A small-molecule ligand and the protein it binds are described below.
Small molecule (SMILES): N#Cc1ccc(O[C@@H]2c3ccccc3C[C@H]2N2CCC[C@@H](N)C2)cc1

Sequence of chain 1.B:
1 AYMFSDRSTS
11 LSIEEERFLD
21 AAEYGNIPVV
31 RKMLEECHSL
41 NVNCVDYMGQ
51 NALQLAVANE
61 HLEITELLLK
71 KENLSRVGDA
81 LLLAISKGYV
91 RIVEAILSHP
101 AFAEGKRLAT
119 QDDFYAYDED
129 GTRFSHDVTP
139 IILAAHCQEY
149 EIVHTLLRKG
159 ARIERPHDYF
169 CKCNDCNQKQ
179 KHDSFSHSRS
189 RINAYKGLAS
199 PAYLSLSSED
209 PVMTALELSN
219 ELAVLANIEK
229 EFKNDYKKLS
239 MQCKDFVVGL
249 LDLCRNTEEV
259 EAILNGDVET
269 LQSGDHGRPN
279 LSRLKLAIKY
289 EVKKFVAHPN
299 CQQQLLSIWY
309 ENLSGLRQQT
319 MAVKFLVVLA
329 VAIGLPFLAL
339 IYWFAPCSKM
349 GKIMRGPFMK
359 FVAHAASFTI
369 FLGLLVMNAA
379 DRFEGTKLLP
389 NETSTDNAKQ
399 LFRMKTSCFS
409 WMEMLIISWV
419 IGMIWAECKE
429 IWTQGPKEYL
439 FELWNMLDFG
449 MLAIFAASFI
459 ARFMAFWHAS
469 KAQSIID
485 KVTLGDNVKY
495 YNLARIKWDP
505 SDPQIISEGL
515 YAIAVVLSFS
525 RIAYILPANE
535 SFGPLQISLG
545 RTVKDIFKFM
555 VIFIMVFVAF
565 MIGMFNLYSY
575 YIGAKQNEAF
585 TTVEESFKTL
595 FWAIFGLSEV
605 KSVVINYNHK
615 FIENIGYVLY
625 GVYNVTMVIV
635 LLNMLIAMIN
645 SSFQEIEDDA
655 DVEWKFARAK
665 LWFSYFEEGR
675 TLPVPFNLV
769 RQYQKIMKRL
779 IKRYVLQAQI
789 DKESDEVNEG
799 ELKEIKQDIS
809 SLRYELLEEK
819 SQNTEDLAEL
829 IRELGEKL

Binding-site contacts:
Ligand atom C18 contacts residue TYR669 of chain 1.B at 4.0 Å (hydrophobic).
Ligand atom N23 contacts residue SER668 of chain 1.B at 3.8 Å.
Ligand atom C19 contacts residue TYR669 of chain 1.B at 4.1 Å (hydrophobic).
Ligand atom C21 contacts residue SER668 of chain 1.B at 4.1 Å.
Ligand atom C19 contacts residue HIS362 of chain 1.B at 3.6 Å.
Ligand atom C04 contacts residue GLU428 of chain 1.B at 4.0 Å.
Ligand atom C21 contacts residue TYR669 of chain 1.B at 3.5 Å (hydrophobic).
Ligand atom C25 contacts residue SER668 of chain 1.B at 4.0 Å.
Ligand atom C22 contacts residue TYR669 of chain 1.B at 3.7 Å (hydrophobic).
Ligand atom C13 contacts residue ILE529 of chain 1.B at 3.6 Å (hydrophobic).
Ligand atom C03 contacts residue GLU425 of chain 1.B at 4.1 Å.
Ligand atom C24 contacts residue TYR669 of chain 1.B at 3.8 Å (hydrophobic).
Ligand atom C24 contacts residue SER668 of chain 1.B at 3.5 Å.
Ligand atom N01 contacts residue GLU425 of chain 1.B at 3.1 Å (salt-bridge).
Ligand atom C02 contacts residue GLU425 of chain 1.B at 3.3 Å.
Ligand atom N23 contacts residue TYR669 of chain 1.B at 4.0 Å.
Ligand atom C09 contacts residue TYR528 of chain 1.B at 3.7 Å (hydrophobic).
Ligand atom N23 contacts residue ARG674 of chain 1.B at 3.5 Å.
Ligand atom C14 contacts residue TYR669 of chain 1.B at 3.7 Å (hydrophobic).
Ligand atom C22 contacts residue SER668 of chain 1.B at 3.7 Å.
Ligand atom C08 contacts residue TYR528 of chain 1.B at 3.9 Å (hydrophobic).
Ligand atom C20 contacts residue HIS362 of chain 1.B at 3.4 Å.
Ligand atom C10 contacts residue ARG525 of chain 1.B at 3.7 Å.
Ligand atom C12 contacts residue ILE529 of chain 1.B at 3.6 Å (hydrophobic).
Ligand atom C24 contacts residue ARG674 of chain 1.B at 3.5 Å.
Ligand atom C13 contacts residue HIS362 of chain 1.B at 3.5 Å.
Ligand atom C22 contacts residue ARG674 of chain 1.B at 3.5 Å.
Ligand atom N01 contacts residue TYR528 of chain 1.B at 3.9 Å.
Ligand atom C03 contacts residue GLU428 of chain 1.B at 3.8 Å.
Ligand atom N23 contacts residue LYS358 of chain 1.B at 3.5 Å.
Ligand atom C20 contacts residue TYR669 of chain 1.B at 3.6 Å (hydrophobic).
Ligand atom C10 contacts residue TYR528 of chain 1.B at 3.8 Å (hydrophobic).
Ligand atom C11 contacts residue TYR528 of chain 1.B at 3.8 Å (hydrophobic).
Ligand atom C09 contacts residue ARG525 of chain 1.B at 3.5 Å.
Ligand atom C14 contacts residue HIS362 of chain 1.B at 3.8 Å.
Ligand atom C06 contacts residue TYR528 of chain 1.B at 3.9 Å (hydrophobic).
Ligand atom C11 contacts residue ARG525 of chain 1.B at 3.7 Å.
Ligand atom C25 contacts residue ARG674 of chain 1.B at 4.0 Å.
Ligand atom C21 contacts residue ARG674 of chain 1.B at 3.9 Å.
Ligand atom C12 contacts residue HIS362 of chain 1.B at 4.0 Å.